A protein and the small-molecule ligand that binds it are described below.
Small molecule (SMILES): CC(=O)N[C@H]1[C@H](O[C@H]2[C@H](O)[C@@H](NC(C)=O)CO[C@@H]2CO[C@@H]2O[C@@H](C)[C@@H](O)[C@@H](O)[C@@H]2O)O[C@H](CO)[C@@H](O[C@@H]2O[C@H](CO)[C@@H](O)[C@H](O)[C@@H]2O)[C@@H]1O

Binding-site contacts:
Ligand atom C5 contacts residue ASN307 of chain 56.E at 3.6 Å.
Ligand atom C8 contacts residue ASN307 of chain 56.E at 4.5 Å.
Ligand atom C4 contacts residue ASN307 of chain 56.E at 4.2 Å.
Ligand atom C7 contacts residue ASN307 of chain 56.E at 4.1 Å.
Ligand atom O6 contacts residue GLN328 of chain 56.E at 4.3 Å.
Ligand atom C8 contacts residue ILE306 of chain 56.E at 3.7 Å (hydrophobic).
Ligand atom C2 contacts residue ASN307 of chain 56.E at 2.5 Å.
Ligand atom N2 contacts residue ASN307 of chain 56.E at 3.0 Å (h-bond).
Ligand atom C7 contacts residue PRO305 of chain 56.E at 4.3 Å (hydrophobic).
Ligand atom O5 contacts residue ASN307 of chain 56.E at 2.3 Å (h-bond).
Ligand atom C8 contacts residue PRO305 of chain 56.E at 2.9 Å (hydrophobic).
Ligand atom C3 contacts residue ASN307 of chain 56.E at 3.8 Å.
Ligand atom C1 contacts residue ASN307 of chain 56.E at 1.4 Å.

Sequence of chain 56.E:
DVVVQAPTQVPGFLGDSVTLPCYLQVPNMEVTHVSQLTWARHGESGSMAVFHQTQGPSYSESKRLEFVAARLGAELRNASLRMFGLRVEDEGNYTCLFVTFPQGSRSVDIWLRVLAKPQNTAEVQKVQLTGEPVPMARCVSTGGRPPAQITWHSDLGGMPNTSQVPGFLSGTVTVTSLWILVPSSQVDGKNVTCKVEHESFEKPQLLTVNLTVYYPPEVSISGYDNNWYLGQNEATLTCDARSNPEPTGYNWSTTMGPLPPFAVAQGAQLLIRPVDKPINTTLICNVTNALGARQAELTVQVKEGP